A protein and the small-molecule ligand that binds it are described below.
Small molecule (SMILES): CCOc1noc2cc(OCCC3CCN(c4ccc(C)nn4)CC3)ccc12

Sequence of chain 19.A:
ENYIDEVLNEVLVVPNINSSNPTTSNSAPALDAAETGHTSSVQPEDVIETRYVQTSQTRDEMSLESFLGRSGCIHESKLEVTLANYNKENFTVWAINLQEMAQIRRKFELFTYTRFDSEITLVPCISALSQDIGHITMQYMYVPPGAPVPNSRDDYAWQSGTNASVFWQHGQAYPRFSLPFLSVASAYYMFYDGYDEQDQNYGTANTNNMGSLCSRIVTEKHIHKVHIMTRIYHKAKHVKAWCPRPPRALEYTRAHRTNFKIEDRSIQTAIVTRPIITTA

Binding-site contacts:
Ligand atom N24 contacts residue LEU216 of chain 19.A at 3.5 Å.
Ligand atom C19 contacts residue TYR145 of chain 19.A at 3.2 Å (hydrophobic).
Ligand atom C12 contacts residue ILE99 of chain 19.A at 3.7 Å (hydrophobic).
Ligand atom N08 contacts residue LEU101 of chain 19.A at 3.8 Å.
Ligand atom C14 contacts residue SER121 of chain 19.A at 3.5 Å.
Ligand atom C01 contacts residue TYR192 of chain 19.A at 2.9 Å (hydrophobic).
Ligand atom C28 contacts residue TYR143 of chain 19.A at 3.4 Å (hydrophobic).
Ligand atom C03 contacts residue ASN211 of chain 19.A at 3.1 Å.
Ligand atom O23 contacts residue LEU216 of chain 19.A at 3.7 Å.
Ligand atom C18 contacts residue LEU182 of chain 19.A at 3.2 Å (hydrophobic).
Ligand atom C28 contacts residue TYR145 of chain 19.A at 3.3 Å (hydrophobic).
Ligand atom C09 contacts residue TYR191 of chain 19.A at 3.6 Å (hydrophobic).
Ligand atom C25 contacts residue PHE180 of chain 19.A at 3.5 Å (hydrophobic).
Ligand atom C14 contacts residue HIS237 of chain 19.A at 3.5 Å.
Ligand atom C18 contacts residue ILE99 of chain 19.A at 3.8 Å (hydrophobic).
Ligand atom C27 contacts residue PHE180 of chain 19.A at 3.2 Å (hydrophobic).
Ligand atom O26 contacts residue PHE180 of chain 19.A at 3.7 Å.
Ligand atom C09 contacts residue LEU101 of chain 19.A at 3.8 Å (hydrophobic).
Ligand atom C21 contacts residue ILE123 of chain 19.A at 3.8 Å (hydrophobic).
Ligand atom N06 contacts residue LEU101 of chain 19.A at 3.2 Å.
Ligand atom O26 contacts residue TYR145 of chain 19.A at 3.2 Å.
Ligand atom C15 contacts residue LEU182 of chain 19.A at 3.7 Å (hydrophobic).
Ligand atom C28 contacts residue ALA167 of chain 19.A at 3.1 Å (hydrophobic).
Ligand atom C22 contacts residue ILE123 of chain 19.A at 3.6 Å (hydrophobic).
Ligand atom C19 contacts residue LEU182 of chain 19.A at 3.6 Å (hydrophobic).
Ligand atom C04 contacts residue MET213 of chain 19.A at 3.9 Å (hydrophobic).
Ligand atom N24 contacts residue PHE180 of chain 19.A at 3.6 Å.
Ligand atom C17 contacts residue ILE99 of chain 19.A at 3.8 Å (hydrophobic).
Ligand atom C13 contacts residue MET213 of chain 19.A at 3.4 Å (hydrophobic).
Ligand atom C22 contacts residue ILE99 of chain 19.A at 3.9 Å (hydrophobic).
Ligand atom C28 contacts residue MET144 of chain 19.A at 3.8 Å (hydrophobic).
Ligand atom C15 contacts residue ILE123 of chain 19.A at 3.6 Å (hydrophobic).
Ligand atom C04 contacts residue ASN211 of chain 19.A at 3.4 Å.
Ligand atom N07 contacts residue LEU101 of chain 19.A at 3.7 Å.
Ligand atom C18 contacts residue TYR145 of chain 19.A at 3.8 Å (hydrophobic).
Ligand atom C01 contacts residue THR207 of chain 19.A at 2.9 Å.
Ligand atom C10 contacts residue TYR191 of chain 19.A at 3.7 Å (hydrophobic).
Ligand atom O16 contacts residue ILE99 of chain 19.A at 3.6 Å.
Ligand atom C17 contacts residue LEU182 of chain 19.A at 3.7 Å (hydrophobic).
Ligand atom C05 contacts residue LEU101 of chain 19.A at 3.9 Å (hydrophobic).